The protein below binds the small molecule below.
Small molecule (SMILES): CC(=O)N[C@@H]1[C@@H](O)[C@H](O)[C@@H](CO)O[C@H]1O

Binding-site contacts:
Ligand atom O7 contacts residue ASN19 of chain 1.A at 3.8 Å.
Ligand atom C5 contacts residue ASN19 of chain 1.A at 3.6 Å.
Ligand atom C4 contacts residue ASN19 of chain 1.A at 4.2 Å.
Ligand atom C3 contacts residue ASN19 of chain 1.A at 3.8 Å.
Ligand atom C5 contacts residue VAL22 of chain 1.A at 4.4 Å (hydrophobic).
Ligand atom C1 contacts residue VAL22 of chain 1.A at 4.4 Å (hydrophobic).
Ligand atom O6 contacts residue VAL22 of chain 1.A at 4.0 Å.
Ligand atom O5 contacts residue VAL22 of chain 1.A at 3.5 Å.
Ligand atom O6 contacts residue LEU129 of chain 1.A at 4.2 Å.
Ligand atom C6 contacts residue VAL22 of chain 1.A at 4.0 Å (hydrophobic).
Ligand atom O7 contacts residue ARG136 of chain 1.A at 4.1 Å.
Ligand atom C1 contacts residue ASN19 of chain 1.A at 1.4 Å.
Ligand atom N2 contacts residue ASN19 of chain 1.A at 2.9 Å (h-bond).
Ligand atom C7 contacts residue ASN19 of chain 1.A at 3.5 Å.
Ligand atom C2 contacts residue ASN19 of chain 1.A at 2.4 Å.
Ligand atom O5 contacts residue ASN19 of chain 1.A at 2.3 Å (h-bond).

Sequence of chain 1.A:
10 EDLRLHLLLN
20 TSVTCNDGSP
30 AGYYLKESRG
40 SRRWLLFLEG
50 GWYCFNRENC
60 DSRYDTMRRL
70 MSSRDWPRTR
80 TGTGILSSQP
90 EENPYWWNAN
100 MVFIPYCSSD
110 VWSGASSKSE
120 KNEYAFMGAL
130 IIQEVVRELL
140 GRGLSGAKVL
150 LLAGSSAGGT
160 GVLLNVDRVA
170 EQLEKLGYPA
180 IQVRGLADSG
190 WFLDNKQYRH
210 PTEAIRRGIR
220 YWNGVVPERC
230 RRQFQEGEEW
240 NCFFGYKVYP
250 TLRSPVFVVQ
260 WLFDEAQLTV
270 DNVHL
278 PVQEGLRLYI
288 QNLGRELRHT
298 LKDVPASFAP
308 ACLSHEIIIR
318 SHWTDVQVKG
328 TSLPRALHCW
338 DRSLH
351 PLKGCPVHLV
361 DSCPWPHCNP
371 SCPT